A protein and the small-molecule ligand that binds it are described below.
Small molecule (SMILES): Nc1nc2c(ncn2[C@@H]2O[C@H](CO[P](=O)(O)OP(=O)(O)O)[C@@H](O[P](=O)(O)OP(=O)(O)O)[C@H]2O)c(=O)[nH]1

Sequence of chain 1.E:
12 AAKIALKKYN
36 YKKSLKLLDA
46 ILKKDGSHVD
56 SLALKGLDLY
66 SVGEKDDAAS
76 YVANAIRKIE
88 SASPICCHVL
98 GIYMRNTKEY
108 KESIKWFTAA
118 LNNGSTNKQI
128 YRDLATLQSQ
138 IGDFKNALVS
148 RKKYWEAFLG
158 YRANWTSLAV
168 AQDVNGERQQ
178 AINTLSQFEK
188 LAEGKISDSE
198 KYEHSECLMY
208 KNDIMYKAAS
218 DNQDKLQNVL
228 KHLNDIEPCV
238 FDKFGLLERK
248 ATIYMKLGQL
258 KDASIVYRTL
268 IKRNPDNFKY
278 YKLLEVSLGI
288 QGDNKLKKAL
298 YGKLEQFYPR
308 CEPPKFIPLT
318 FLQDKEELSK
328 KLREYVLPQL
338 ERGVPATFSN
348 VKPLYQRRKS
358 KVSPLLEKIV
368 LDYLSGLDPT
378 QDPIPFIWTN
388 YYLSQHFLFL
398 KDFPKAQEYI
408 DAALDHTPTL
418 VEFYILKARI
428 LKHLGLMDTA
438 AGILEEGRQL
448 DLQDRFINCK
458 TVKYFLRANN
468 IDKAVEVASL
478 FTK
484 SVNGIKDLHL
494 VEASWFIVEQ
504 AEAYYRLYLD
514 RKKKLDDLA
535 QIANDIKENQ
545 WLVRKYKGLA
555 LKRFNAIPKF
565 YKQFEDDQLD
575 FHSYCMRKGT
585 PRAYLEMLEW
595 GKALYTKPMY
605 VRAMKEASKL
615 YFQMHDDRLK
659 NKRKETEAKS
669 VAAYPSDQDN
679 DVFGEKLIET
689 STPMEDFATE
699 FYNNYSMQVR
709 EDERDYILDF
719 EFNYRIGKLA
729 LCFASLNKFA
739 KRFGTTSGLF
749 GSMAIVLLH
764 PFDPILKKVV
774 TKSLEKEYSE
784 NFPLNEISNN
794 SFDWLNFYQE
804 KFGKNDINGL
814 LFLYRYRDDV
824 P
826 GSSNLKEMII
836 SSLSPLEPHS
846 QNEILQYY

Sequence of chain 1.F:
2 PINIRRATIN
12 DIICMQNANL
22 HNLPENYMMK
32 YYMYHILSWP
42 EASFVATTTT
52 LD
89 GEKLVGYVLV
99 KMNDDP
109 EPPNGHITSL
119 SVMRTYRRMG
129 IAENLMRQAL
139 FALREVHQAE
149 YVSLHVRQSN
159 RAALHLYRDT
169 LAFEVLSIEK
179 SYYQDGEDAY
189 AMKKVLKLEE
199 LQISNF

Binding-site contacts:
Ligand atom C8 contacts residue ARG426 of chain 1.E at 3.5 Å.
Ligand atom O3B contacts residue LYS91 of chain 1.F at 4.3 Å.
Ligand atom C1' contacts residue ARG426 of chain 1.E at 3.6 Å.
Ligand atom O2C contacts residue ARG426 of chain 1.E at 3.0 Å.
Ligand atom O1C contacts residue ARG426 of chain 1.E at 2.4 Å.
Ligand atom O2D contacts residue LEU395 of chain 1.E at 4.3 Å.
Ligand atom O1D contacts residue ARG426 of chain 1.E at 3.6 Å.
Ligand atom O3' contacts residue ARG426 of chain 1.E at 3.3 Å (salt-bridge).
Ligand atom O6 contacts residue HIS22 of chain 1.F at 3.5 Å.
Ligand atom N9 contacts residue ARG426 of chain 1.E at 4.0 Å.
Ligand atom O1D contacts residue LEU395 of chain 1.E at 2.9 Å.
Ligand atom C2' contacts residue ARG426 of chain 1.E at 3.6 Å.
Ligand atom O2' contacts residue ARG426 of chain 1.E at 2.6 Å (salt-bridge).
Ligand atom PD contacts residue LEU395 of chain 1.E at 4.3 Å.
Ligand atom PC contacts residue ARG426 of chain 1.E at 3.1 Å.